This small molecule binds to this protein.
Small molecule (SMILES): N[C@@H](Cc1cnc[nH]1)C(=O)N[C@@H](CC1=NC=NC1)C(=O)N[C@@H](CC1=NC=NC1)C(=O)N[C@@H](CC1=NC=NC1)C(=O)N[C@@H](CC1=NC=NC1)C(=O)N[C@H](C=O)CC1=NC=NC1

Binding-site contacts:
Ligand atom ND1 contacts residue TYR21 of chain 1.A at 3.3 Å (h-bond).
Ligand atom CG contacts residue TYR88 of chain 1.A at 4.0 Å (hydrophobic).
Ligand atom NE2 contacts residue ASN85 of chain 1.A at 3.2 Å (h-bond).
Ligand atom ND1 contacts residue TYR16 of chain 1.A at 3.3 Å (h-bond).
Ligand atom N contacts residue TYR54 of chain 1.A at 3.1 Å (h-bond).
Ligand atom CB contacts residue TYR16 of chain 1.A at 3.7 Å (hydrophobic).
Ligand atom CE1 contacts residue TYR21 of chain 1.A at 4.0 Å (hydrophobic).
Ligand atom CE1 contacts residue ASN85 of chain 1.A at 2.9 Å.
Ligand atom CG contacts residue TYR54 of chain 1.A at 3.5 Å (hydrophobic).
Ligand atom CE1 contacts residue TYR51 of chain 1.A at 3.8 Å (hydrophobic).
Ligand atom CD2 contacts residue ASP50 of chain 1.A at 3.9 Å.
Ligand atom CG contacts residue TYR21 of chain 1.A at 3.3 Å (hydrophobic).
Ligand atom N contacts residue ARG81 of chain 1.A at 3.9 Å.
Ligand atom CG contacts residue ARG81 of chain 1.A at 4.0 Å.
Ligand atom ND1 contacts residue ARG81 of chain 1.A at 3.8 Å.
Ligand atom NE2 contacts residue ARG81 of chain 1.A at 3.6 Å.
Ligand atom ND1 contacts residue TYR88 of chain 1.A at 3.8 Å.
Ligand atom CE1 contacts residue ALA19 of chain 1.A at 3.7 Å (hydrophobic).
Ligand atom C contacts residue TYR54 of chain 1.A at 4.0 Å (hydrophobic).
Ligand atom O contacts residue TYR54 of chain 1.A at 4.0 Å.
Ligand atom CB contacts residue TYR21 of chain 1.A at 3.5 Å (hydrophobic).
Ligand atom CE1 contacts residue TYR16 of chain 1.A at 3.0 Å (hydrophobic).
Ligand atom CB contacts residue TYR54 of chain 1.A at 3.5 Å (hydrophobic).
Ligand atom ND1 contacts residue TYR54 of chain 1.A at 2.7 Å (h-bond).
Ligand atom NE2 contacts residue THR17 of chain 1.A at 3.1 Å.
Ligand atom NE2 contacts residue TYR51 of chain 1.A at 3.6 Å.
Ligand atom N contacts residue TYR16 of chain 1.A at 4.0 Å.
Ligand atom CD2 contacts residue TYR88 of chain 1.A at 4.0 Å (hydrophobic).
Ligand atom CE1 contacts residue THR17 of chain 1.A at 3.2 Å.
Ligand atom NE2 contacts residue TYR88 of chain 1.A at 3.8 Å.
Ligand atom CE1 contacts residue ARG81 of chain 1.A at 3.4 Å.
Ligand atom CG contacts residue TYR16 of chain 1.A at 3.9 Å (hydrophobic).
Ligand atom NE2 contacts residue ASP50 of chain 1.A at 4.0 Å.
Ligand atom CD2 contacts residue ARG81 of chain 1.A at 3.9 Å.
Ligand atom CE1 contacts residue TYR54 of chain 1.A at 3.4 Å (hydrophobic).
Ligand atom CB contacts residue ARG81 of chain 1.A at 3.6 Å.
Ligand atom CD2 contacts residue THR17 of chain 1.A at 3.5 Å.
Ligand atom CA contacts residue TYR54 of chain 1.A at 3.8 Å (hydrophobic).
Ligand atom CE1 contacts residue TYR88 of chain 1.A at 3.7 Å (hydrophobic).
Ligand atom CD2 contacts residue TYR21 of chain 1.A at 4.0 Å (hydrophobic).

Sequence of chain 1.A:
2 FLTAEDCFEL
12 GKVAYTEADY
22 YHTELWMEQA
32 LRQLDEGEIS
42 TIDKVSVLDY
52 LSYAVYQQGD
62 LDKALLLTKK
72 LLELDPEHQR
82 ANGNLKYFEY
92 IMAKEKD